A protein and the small-molecule ligand that binds it are described below.
Small molecule (SMILES): Nc1ncnc2c1ncn2[C@H]1C[C@H](O)[C@@H](COP(=O)(O)O)O1

Sequence of chain 1.D:
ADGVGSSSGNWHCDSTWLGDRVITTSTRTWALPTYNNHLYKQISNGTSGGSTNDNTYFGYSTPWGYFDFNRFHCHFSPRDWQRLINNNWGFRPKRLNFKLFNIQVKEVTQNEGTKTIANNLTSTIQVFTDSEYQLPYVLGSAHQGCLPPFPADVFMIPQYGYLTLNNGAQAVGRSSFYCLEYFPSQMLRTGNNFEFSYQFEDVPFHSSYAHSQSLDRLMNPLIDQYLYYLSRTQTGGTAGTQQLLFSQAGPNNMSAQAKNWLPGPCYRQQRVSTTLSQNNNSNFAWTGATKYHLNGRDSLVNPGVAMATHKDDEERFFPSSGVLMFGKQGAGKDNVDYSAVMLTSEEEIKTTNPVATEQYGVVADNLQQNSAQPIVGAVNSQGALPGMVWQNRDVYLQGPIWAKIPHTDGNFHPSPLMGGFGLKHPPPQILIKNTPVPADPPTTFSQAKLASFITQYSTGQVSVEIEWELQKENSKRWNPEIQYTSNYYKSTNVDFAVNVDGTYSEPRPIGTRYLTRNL

Binding-site contacts:
Ligand atom O3' contacts residue HIS413 of chain 1.P at 4.1 Å.
Ligand atom N1 contacts residue PRO414 of chain 1.P at 3.5 Å (h-bond).
Ligand atom C6 contacts residue PRO414 of chain 1.P at 3.5 Å (hydrophobic).
Ligand atom N7 contacts residue PRO204 of chain 1.P at 4.0 Å.
Ligand atom N9 contacts residue PRO204 of chain 1.P at 4.2 Å.
Ligand atom N1 contacts residue GLY422 of chain 1.P at 3.0 Å (h-bond).
Ligand atom N6 contacts residue SER415 of chain 1.P at 3.4 Å.
Ligand atom OP1 contacts residue DC1 of chain 1.MC at 2.5 Å (h-bond).
Ligand atom C5' contacts residue HIS413 of chain 1.P at 3.7 Å.
Ligand atom C5' contacts residue ASP409 of chain 1.D at 3.9 Å.
Ligand atom O5' contacts residue ASP409 of chain 1.D at 3.6 Å (salt-bridge).
Ligand atom C2 contacts residue GLY422 of chain 1.P at 3.5 Å.
Ligand atom P contacts residue DC1 of chain 1.MC at 1.6 Å.
Ligand atom C2' contacts residue PRO414 of chain 1.P at 3.5 Å (hydrophobic).
Ligand atom N6 contacts residue PHE421 of chain 1.P at 4.1 Å.
Ligand atom N6 contacts residue PRO414 of chain 1.P at 3.7 Å.
Ligand atom C5' contacts residue DC1 of chain 1.MC at 3.9 Å.
Ligand atom N7 contacts residue HIS413 of chain 1.P at 4.0 Å.
Ligand atom N6 contacts residue GLY420 of chain 1.P at 4.2 Å.
Ligand atom N7 contacts residue SER415 of chain 1.P at 3.8 Å.
Ligand atom N6 contacts residue PRO416 of chain 1.P at 3.9 Å.
Ligand atom N1 contacts residue VAL203 of chain 1.P at 4.0 Å.
Ligand atom N6 contacts residue GLY422 of chain 1.P at 3.1 Å (h-bond).
Ligand atom C6 contacts residue GLY422 of chain 1.P at 3.8 Å.
Ligand atom C8 contacts residue PRO204 of chain 1.P at 4.1 Å (hydrophobic).
Ligand atom C8 contacts residue HIS413 of chain 1.P at 3.6 Å.
Ligand atom OP1 contacts residue ASN411 of chain 1.D at 3.6 Å.
Ligand atom C4 contacts residue PRO204 of chain 1.P at 4.0 Å (hydrophobic).
Ligand atom C4' contacts residue DC1 of chain 1.MC at 4.1 Å.
Ligand atom C2 contacts residue PRO414 of chain 1.P at 4.1 Å (hydrophobic).
Ligand atom C5 contacts residue PRO204 of chain 1.P at 3.9 Å (hydrophobic).
Ligand atom OP2 contacts residue DC1 of chain 1.MC at 2.5 Å (h-bond).
Ligand atom N3 contacts residue PRO414 of chain 1.P at 3.9 Å.
Ligand atom C5 contacts residue PRO414 of chain 1.P at 4.1 Å (hydrophobic).
Ligand atom C1' contacts residue DC1 of chain 1.MC at 3.9 Å.
Ligand atom C2 contacts residue ILE405 of chain 1.P at 4.1 Å (hydrophobic).
Ligand atom O5' contacts residue DC1 of chain 1.MC at 2.5 Å (h-bond).
Ligand atom C3' contacts residue HIS413 of chain 1.P at 3.6 Å.
Ligand atom O4' contacts residue DC1 of chain 1.MC at 3.3 Å.
Ligand atom C6 contacts residue SER415 of chain 1.P at 4.0 Å.

Sequence of chain 1.P:
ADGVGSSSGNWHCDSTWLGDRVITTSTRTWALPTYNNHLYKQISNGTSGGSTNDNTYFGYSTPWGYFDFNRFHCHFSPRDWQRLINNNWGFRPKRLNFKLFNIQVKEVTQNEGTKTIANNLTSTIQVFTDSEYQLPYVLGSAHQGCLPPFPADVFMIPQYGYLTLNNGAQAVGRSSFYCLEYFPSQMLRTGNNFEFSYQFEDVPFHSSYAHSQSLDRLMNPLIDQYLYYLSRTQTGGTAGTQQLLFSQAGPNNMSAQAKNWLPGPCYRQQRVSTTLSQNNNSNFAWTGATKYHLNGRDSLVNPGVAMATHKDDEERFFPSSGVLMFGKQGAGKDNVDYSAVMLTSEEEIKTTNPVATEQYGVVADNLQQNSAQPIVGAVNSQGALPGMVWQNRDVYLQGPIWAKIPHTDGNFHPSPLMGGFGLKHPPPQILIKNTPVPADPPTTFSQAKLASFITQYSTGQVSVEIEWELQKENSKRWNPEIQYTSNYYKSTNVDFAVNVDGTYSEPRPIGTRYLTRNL